This protein binds this small molecule.
Small molecule (SMILES): CC(=O)N[C@H]1[C@H](O[C@H]2[C@H](O)[C@@H](NC(C)=O)CO[C@@H]2CO)O[C@H](CO)[C@@H](O)[C@@H]1O

Binding-site contacts:
Ligand atom C3 contacts residue ASN125 of chain 1.F at 3.7 Å.
Ligand atom C2 contacts residue ASN125 of chain 1.F at 2.5 Å.
Ligand atom C1 contacts residue ASN125 of chain 1.F at 1.4 Å.
Ligand atom O6 contacts residue ASN125 of chain 1.F at 4.3 Å.
Ligand atom O5 contacts residue ASN125 of chain 1.F at 2.2 Å (h-bond).
Ligand atom O5 contacts residue HIS123 of chain 1.F at 4.2 Å.
Ligand atom C4 contacts residue ASN125 of chain 1.F at 4.1 Å.
Ligand atom O6 contacts residue HIS123 of chain 1.F at 4.1 Å.
Ligand atom C7 contacts residue ASN125 of chain 1.F at 4.4 Å.
Ligand atom C5 contacts residue ASN125 of chain 1.F at 3.5 Å.
Ligand atom C6 contacts residue ASN125 of chain 1.F at 4.5 Å.
Ligand atom N2 contacts residue ASN125 of chain 1.F at 3.1 Å (h-bond).
Ligand atom O6 contacts residue HIS124 of chain 1.F at 4.2 Å.

Sequence of chain 1.F:
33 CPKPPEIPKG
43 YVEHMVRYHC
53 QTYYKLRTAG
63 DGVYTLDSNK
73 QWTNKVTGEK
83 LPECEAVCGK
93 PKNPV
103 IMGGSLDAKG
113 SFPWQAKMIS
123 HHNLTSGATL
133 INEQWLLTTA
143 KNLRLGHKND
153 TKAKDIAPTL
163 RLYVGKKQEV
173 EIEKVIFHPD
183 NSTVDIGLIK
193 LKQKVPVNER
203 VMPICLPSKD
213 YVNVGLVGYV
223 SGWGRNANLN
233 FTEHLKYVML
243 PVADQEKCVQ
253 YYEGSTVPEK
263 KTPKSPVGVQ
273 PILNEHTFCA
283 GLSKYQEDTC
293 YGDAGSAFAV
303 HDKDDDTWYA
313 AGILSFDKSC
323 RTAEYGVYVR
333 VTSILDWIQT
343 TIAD